Sequence of chain 1.A:
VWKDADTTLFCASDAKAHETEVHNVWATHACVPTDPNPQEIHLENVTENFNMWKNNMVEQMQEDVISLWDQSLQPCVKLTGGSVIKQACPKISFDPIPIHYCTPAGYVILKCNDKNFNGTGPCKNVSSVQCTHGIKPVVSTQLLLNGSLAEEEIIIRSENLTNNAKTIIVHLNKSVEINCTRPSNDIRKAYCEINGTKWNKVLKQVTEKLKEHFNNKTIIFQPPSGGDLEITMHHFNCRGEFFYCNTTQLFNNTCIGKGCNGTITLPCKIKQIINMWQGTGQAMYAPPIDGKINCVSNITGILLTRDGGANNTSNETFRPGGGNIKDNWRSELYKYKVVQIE

This protein binds this small molecule.
Small molecule (SMILES): CC(=O)N[C@@H]1[C@@H](O)[C@H](O)[C@@H](CO)O[C@H]1O

Binding-site contacts:
Ligand atom C2 contacts residue GLU153 of chain 1.A at 4.5 Å.
Ligand atom C5 contacts residue GLU153 of chain 1.A at 4.1 Å.
Ligand atom C4 contacts residue ASN173 of chain 1.A at 4.1 Å.
Ligand atom C4 contacts residue GLU153 of chain 1.A at 4.5 Å.
Ligand atom C1 contacts residue ASN173 of chain 1.A at 1.4 Å.
Ligand atom C8 contacts residue ASN173 of chain 1.A at 3.7 Å.
Ligand atom C1 contacts residue GLN212 of chain 1.A at 4.4 Å.
Ligand atom C6 contacts residue ILE154 of chain 1.A at 3.5 Å (hydrophobic).
Ligand atom C6 contacts residue LYS216 of chain 1.A at 4.1 Å.
Ligand atom O7 contacts residue ASN173 of chain 1.A at 4.5 Å.
Ligand atom O6 contacts residue GLN212 of chain 1.A at 4.1 Å.
Ligand atom C5 contacts residue ASN173 of chain 1.A at 3.6 Å.
Ligand atom C2 contacts residue ASN173 of chain 1.A at 2.4 Å.
Ligand atom C7 contacts residue GLU152 of chain 1.A at 4.2 Å.
Ligand atom O5 contacts residue ASN173 of chain 1.A at 2.3 Å (h-bond).
Ligand atom C3 contacts residue GLN212 of chain 1.A at 3.9 Å.
Ligand atom C8 contacts residue GLU152 of chain 1.A at 3.2 Å.
Ligand atom O6 contacts residue ILE154 of chain 1.A at 4.2 Å.
Ligand atom N2 contacts residue GLU152 of chain 1.A at 4.4 Å.
Ligand atom C7 contacts residue ASN173 of chain 1.A at 3.5 Å.
Ligand atom O5 contacts residue GLU152 of chain 1.A at 4.1 Å.
Ligand atom C1 contacts residue ILE154 of chain 1.A at 3.8 Å (hydrophobic).
Ligand atom C5 contacts residue ILE154 of chain 1.A at 3.8 Å (hydrophobic).
Ligand atom C4 contacts residue GLN212 of chain 1.A at 4.4 Å.
Ligand atom O5 contacts residue GLU153 of chain 1.A at 3.3 Å.
Ligand atom O4 contacts residue GLN212 of chain 1.A at 4.4 Å.
Ligand atom N2 contacts residue ASN173 of chain 1.A at 3.0 Å (h-bond).
Ligand atom C3 contacts residue ASN173 of chain 1.A at 3.8 Å.
Ligand atom C5 contacts residue GLN212 of chain 1.A at 4.2 Å.
Ligand atom O5 contacts residue ILE154 of chain 1.A at 2.8 Å (h-bond).
Ligand atom C1 contacts residue GLU153 of chain 1.A at 4.0 Å.
Ligand atom C2 contacts residue GLU152 of chain 1.A at 3.9 Å.
Ligand atom O6 contacts residue LYS216 of chain 1.A at 3.6 Å.
Ligand atom C1 contacts residue GLU152 of chain 1.A at 3.9 Å.
Ligand atom C6 contacts residue GLU153 of chain 1.A at 3.7 Å.